Sequence of chain 41.C:
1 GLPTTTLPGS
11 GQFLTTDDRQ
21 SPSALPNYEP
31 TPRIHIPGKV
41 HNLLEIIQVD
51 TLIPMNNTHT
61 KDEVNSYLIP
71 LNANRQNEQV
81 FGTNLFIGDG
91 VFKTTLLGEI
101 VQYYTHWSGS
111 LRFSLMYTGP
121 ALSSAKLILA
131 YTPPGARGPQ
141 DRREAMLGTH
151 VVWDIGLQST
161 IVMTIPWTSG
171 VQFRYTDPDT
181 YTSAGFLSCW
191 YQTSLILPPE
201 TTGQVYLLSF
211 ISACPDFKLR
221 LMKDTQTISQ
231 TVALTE

Sequence of chain 42.C:
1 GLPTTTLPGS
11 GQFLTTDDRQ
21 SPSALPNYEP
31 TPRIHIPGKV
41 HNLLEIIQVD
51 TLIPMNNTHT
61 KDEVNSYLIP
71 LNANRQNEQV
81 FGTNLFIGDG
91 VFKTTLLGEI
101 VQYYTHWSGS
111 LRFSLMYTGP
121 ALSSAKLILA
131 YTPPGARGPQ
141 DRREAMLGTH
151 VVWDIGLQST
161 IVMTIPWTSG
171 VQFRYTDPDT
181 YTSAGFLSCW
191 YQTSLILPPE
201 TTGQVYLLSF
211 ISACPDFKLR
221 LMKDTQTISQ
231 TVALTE

Binding-site contacts:
Ligand atom N1A contacts residue PHE186 of chain 41.A at 3.5 Å.
Ligand atom N1A contacts residue ALA24 of chain 41.C at 3.3 Å.
Ligand atom CM6 contacts residue VAL191 of chain 41.A at 3.7 Å (hydrophobic).
Ligand atom O1A contacts residue PRO174 of chain 41.A at 3.4 Å.
Ligand atom C6B contacts residue TYR152 of chain 41.A at 3.6 Å (hydrophobic).
Ligand atom F2 contacts residue VAL176 of chain 41.A at 2.7 Å.
Ligand atom F3 contacts residue TYR152 of chain 41.A at 3.6 Å.
Ligand atom CM3 contacts residue ASN219 of chain 41.A at 3.5 Å.
Ligand atom N1A contacts residue PRO174 of chain 41.A at 3.5 Å.
Ligand atom C3C contacts residue TYR128 of chain 41.A at 3.1 Å (hydrophobic).
Ligand atom CM2 contacts residue MET224 of chain 41.A at 3.5 Å (hydrophobic).
Ligand atom C4B contacts residue TYR152 of chain 41.A at 3.6 Å (hydrophobic).
Ligand atom C5B contacts residue TYR152 of chain 41.A at 3.4 Å (hydrophobic).
Ligand atom CM4 contacts residue VAL176 of chain 41.A at 3.7 Å (hydrophobic).
Ligand atom C4 contacts residue LEU106 of chain 41.A at 3.3 Å (hydrophobic).
Ligand atom CM2 contacts residue TYR128 of chain 41.A at 3.4 Å (hydrophobic).
Ligand atom F1 contacts residue PHE186 of chain 41.A at 3.3 Å.
Ligand atom C2C contacts residue TYR128 of chain 41.A at 3.2 Å (hydrophobic).
Ligand atom C3B contacts residue MET224 of chain 41.A at 3.6 Å (hydrophobic).
Ligand atom F3 contacts residue VAL176 of chain 41.A at 3.6 Å.
Ligand atom C1C contacts residue TYR197 of chain 41.A at 3.7 Å (hydrophobic).
Ligand atom F1 contacts residue MET224 of chain 41.A at 3.7 Å.
Ligand atom C3 contacts residue LEU106 of chain 41.A at 3.4 Å (hydrophobic).
Ligand atom C2A contacts residue TYR152 of chain 41.A at 3.5 Å (hydrophobic).
Ligand atom CM4 contacts residue ALA150 of chain 41.A at 3.7 Å (hydrophobic).
Ligand atom N3A contacts residue PHE186 of chain 41.A at 3.1 Å.
Ligand atom O1A contacts residue ALA24 of chain 41.C at 3.4 Å.
Ligand atom N3A contacts residue TYR152 of chain 41.A at 3.5 Å.
Ligand atom O1 contacts residue MET221 of chain 41.A at 3.7 Å.
Ligand atom C4 contacts residue TYR197 of chain 41.A at 3.7 Å (hydrophobic).
Ligand atom CM4 contacts residue PHE186 of chain 41.A at 3.5 Å (hydrophobic).
Ligand atom F2 contacts residue PHE186 of chain 41.A at 3.1 Å.
Ligand atom C1C contacts residue TYR128 of chain 41.A at 3.3 Å (hydrophobic).
Ligand atom C3A contacts residue PHE186 of chain 41.A at 3.1 Å (hydrophobic).
Ligand atom F3 contacts residue PRO174 of chain 41.A at 3.1 Å.
Ligand atom F3 contacts residue SER175 of chain 41.A at 2.8 Å.
Ligand atom F3 contacts residue ALA150 of chain 41.A at 3.0 Å.
Ligand atom C2A contacts residue PHE186 of chain 41.A at 3.3 Å (hydrophobic).
Ligand atom CM6 contacts residue TYR152 of chain 41.A at 3.4 Å (hydrophobic).
Ligand atom O1A contacts residue PHE186 of chain 41.A at 3.4 Å.

The small molecule below binds the protein below.
Small molecule (SMILES): Cc1cc(CCCOc2c(C)cc(-c3noc(C(F)(F)F)n3)cc2C)on1

Sequence of chain 41.A:
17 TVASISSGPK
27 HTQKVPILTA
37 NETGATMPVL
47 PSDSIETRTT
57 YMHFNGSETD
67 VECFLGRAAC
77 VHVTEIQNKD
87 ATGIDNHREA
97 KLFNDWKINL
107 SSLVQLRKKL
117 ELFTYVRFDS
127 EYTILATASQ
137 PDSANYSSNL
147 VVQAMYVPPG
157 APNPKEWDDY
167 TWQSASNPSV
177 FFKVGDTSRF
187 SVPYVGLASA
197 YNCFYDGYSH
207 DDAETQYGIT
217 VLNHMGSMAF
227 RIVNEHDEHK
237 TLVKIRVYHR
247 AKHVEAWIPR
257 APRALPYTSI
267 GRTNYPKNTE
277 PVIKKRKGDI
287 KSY